Sequence of chain 1.B:
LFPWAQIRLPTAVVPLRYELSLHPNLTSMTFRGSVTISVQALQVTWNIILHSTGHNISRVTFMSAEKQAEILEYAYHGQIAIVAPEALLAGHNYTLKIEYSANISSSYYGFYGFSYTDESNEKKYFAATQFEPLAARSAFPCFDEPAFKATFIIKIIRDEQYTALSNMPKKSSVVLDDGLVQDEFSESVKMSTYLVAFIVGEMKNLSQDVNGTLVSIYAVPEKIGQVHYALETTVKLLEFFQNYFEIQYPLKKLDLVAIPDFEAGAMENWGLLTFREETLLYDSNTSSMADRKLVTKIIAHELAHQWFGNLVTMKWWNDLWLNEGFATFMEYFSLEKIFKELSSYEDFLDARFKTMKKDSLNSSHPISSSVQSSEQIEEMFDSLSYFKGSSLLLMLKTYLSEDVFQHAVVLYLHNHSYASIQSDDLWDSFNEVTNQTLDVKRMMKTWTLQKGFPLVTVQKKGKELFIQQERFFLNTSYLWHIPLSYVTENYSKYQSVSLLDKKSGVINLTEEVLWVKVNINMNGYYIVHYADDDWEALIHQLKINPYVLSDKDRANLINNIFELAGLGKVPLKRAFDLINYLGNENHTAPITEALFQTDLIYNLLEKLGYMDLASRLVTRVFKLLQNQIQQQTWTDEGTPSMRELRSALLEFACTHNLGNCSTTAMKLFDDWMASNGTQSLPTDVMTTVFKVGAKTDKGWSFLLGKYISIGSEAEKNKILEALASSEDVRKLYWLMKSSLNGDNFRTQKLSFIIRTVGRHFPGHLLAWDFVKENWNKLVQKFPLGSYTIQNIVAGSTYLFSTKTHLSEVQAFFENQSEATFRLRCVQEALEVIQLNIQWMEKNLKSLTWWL

The small molecule below binds the protein below.
Small molecule (SMILES): CC(=O)N[C@@H]1[C@@H](O)[C@H](O)[C@@H](CO)O[C@H]1O

Binding-site contacts:
Ligand atom C2 contacts residue ASN143 of chain 1.B at 2.4 Å.
Ligand atom O5 contacts residue ASN143 of chain 1.B at 2.4 Å (h-bond).
Ligand atom C8 contacts residue SER141 of chain 1.B at 4.2 Å.
Ligand atom C7 contacts residue GLY90 of chain 1.B at 4.5 Å.
Ligand atom N2 contacts residue ASN143 of chain 1.B at 2.9 Å (h-bond).
Ligand atom C7 contacts residue ASN143 of chain 1.B at 3.6 Å.
Ligand atom C7 contacts residue ALA142 of chain 1.B at 3.8 Å (hydrophobic).
Ligand atom C1 contacts residue ASN143 of chain 1.B at 1.4 Å.
Ligand atom O7 contacts residue ASN143 of chain 1.B at 3.9 Å.
Ligand atom C8 contacts residue GLY90 of chain 1.B at 3.3 Å.
Ligand atom C8 contacts residue ALA142 of chain 1.B at 3.3 Å (hydrophobic).
Ligand atom C5 contacts residue ASN143 of chain 1.B at 3.7 Å.
Ligand atom C3 contacts residue ASN143 of chain 1.B at 3.8 Å.
Ligand atom C4 contacts residue ASN143 of chain 1.B at 4.2 Å.
Ligand atom N2 contacts residue ALA142 of chain 1.B at 3.4 Å.